Sequence of chain 2.A:
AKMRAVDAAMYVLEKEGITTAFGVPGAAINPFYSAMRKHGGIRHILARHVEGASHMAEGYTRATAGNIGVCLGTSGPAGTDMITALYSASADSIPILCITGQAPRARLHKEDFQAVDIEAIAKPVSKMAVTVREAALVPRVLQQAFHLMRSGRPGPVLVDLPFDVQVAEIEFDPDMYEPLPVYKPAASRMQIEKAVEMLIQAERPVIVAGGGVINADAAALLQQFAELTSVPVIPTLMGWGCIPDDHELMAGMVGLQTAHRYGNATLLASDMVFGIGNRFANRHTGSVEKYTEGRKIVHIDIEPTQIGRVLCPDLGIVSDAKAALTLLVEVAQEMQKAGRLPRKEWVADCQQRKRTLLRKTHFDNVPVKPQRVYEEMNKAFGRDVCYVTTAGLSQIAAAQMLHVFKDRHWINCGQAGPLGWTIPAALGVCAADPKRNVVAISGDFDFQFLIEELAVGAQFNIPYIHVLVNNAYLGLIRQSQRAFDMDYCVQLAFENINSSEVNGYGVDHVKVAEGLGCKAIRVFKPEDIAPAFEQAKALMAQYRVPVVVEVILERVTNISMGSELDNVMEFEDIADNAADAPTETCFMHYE

Sequence of chain 1.A:
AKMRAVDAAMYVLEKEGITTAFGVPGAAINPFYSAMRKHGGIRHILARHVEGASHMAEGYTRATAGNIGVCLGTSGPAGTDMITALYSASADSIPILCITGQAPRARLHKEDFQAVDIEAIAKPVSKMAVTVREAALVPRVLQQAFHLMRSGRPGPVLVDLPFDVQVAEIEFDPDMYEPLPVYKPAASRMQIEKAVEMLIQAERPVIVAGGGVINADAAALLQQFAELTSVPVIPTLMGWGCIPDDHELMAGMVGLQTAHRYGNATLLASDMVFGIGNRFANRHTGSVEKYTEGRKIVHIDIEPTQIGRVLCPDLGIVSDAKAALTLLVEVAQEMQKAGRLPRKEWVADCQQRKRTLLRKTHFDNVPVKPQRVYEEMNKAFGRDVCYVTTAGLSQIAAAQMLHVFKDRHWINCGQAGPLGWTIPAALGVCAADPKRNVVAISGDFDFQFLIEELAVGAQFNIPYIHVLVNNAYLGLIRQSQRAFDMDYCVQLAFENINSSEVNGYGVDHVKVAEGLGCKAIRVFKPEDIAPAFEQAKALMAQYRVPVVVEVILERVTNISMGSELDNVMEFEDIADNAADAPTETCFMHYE

Binding-site contacts:
Ligand atom C5 contacts residue HIS68 of chain 2.A at 3.0 Å.
Ligand atom C3 contacts residue TYR513 of chain 1.A at 3.9 Å (hydrophobic).
Ligand atom O3 contacts residue HIS68 of chain 2.A at 3.7 Å.
Ligand atom O3 contacts residue PGE1 of chain 1.S at 4.2 Å.
Ligand atom C5 contacts residue CYS514 of chain 1.A at 3.3 Å (hydrophobic).
Ligand atom O3 contacts residue CYS514 of chain 1.A at 2.6 Å (h-bond).
Ligand atom C5 contacts residue ILE69 of chain 2.A at 4.5 Å (hydrophobic).
Ligand atom P1 contacts residue PGE1 of chain 1.S at 4.1 Å.
Ligand atom O5 contacts residue TYR513 of chain 1.A at 3.8 Å.
Ligand atom O5 contacts residue ASP512 of chain 1.A at 4.4 Å.
Ligand atom O2 contacts residue HIS68 of chain 2.A at 4.3 Å.
Ligand atom C3 contacts residue PGE1 of chain 1.S at 4.2 Å.
Ligand atom C5 contacts residue PHE485 of chain 2.A at 3.7 Å (hydrophobic).
Ligand atom O2 contacts residue PGE1 of chain 1.S at 2.8 Å.
Ligand atom O1 contacts residue PHE485 of chain 2.A at 4.1 Å.
Ligand atom P1 contacts residue CYS514 of chain 1.A at 3.8 Å.
Ligand atom C2 contacts residue TYR513 of chain 1.A at 4.2 Å (hydrophobic).
Ligand atom O5 contacts residue CYS514 of chain 1.A at 3.1 Å (h-bond).
Ligand atom C2 contacts residue CYS514 of chain 1.A at 3.7 Å (hydrophobic).
Ligand atom O1 contacts residue CYS514 of chain 1.A at 4.0 Å.
Ligand atom C5 contacts residue LEU70 of chain 2.A at 3.8 Å (hydrophobic).

A small-molecule ligand and the protein it binds are described below.
Small molecule (SMILES): CO[P](=O)(O)C(C)=O